Sequence of chain 1.A:
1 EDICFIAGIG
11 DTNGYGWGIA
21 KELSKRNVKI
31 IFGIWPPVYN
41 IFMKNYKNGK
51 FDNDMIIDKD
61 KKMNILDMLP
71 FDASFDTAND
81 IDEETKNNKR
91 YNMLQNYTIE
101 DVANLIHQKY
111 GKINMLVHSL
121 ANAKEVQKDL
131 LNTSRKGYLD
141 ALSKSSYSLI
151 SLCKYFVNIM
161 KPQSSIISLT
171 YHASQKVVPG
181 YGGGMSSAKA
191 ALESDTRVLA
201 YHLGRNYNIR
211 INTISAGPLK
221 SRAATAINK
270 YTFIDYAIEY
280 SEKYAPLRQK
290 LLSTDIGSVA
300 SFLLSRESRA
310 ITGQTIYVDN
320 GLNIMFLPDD

Binding-site contacts:
Ligand atom O2 contacts residue LYS189 of chain 1.A at 4.1 Å.
Ligand atom CL14 contacts residue ALA121 of chain 1.A at 3.7 Å.
Ligand atom C10 contacts residue NAD1 of chain 1.C at 3.6 Å.
Ligand atom C2 contacts residue ALA121 of chain 1.A at 3.9 Å (hydrophobic).
Ligand atom C3 contacts residue ALA121 of chain 1.A at 3.2 Å (hydrophobic).
Ligand atom CL14 contacts residue NAD1 of chain 1.C at 3.4 Å.
Ligand atom C8 contacts residue NAD1 of chain 1.C at 3.5 Å.
Ligand atom C1 contacts residue ALA223 of chain 1.A at 3.9 Å (hydrophobic).
Ligand atom CL13 contacts residue NAD1 of chain 1.C at 3.9 Å.
Ligand atom C9 contacts residue NAD1 of chain 1.C at 3.7 Å.
Ligand atom C4 contacts residue ALA123 of chain 1.A at 3.9 Å (hydrophobic).
Ligand atom O1 contacts residue ALA223 of chain 1.A at 4.2 Å.
Ligand atom C10 contacts residue ALA224 of chain 1.A at 3.6 Å (hydrophobic).
Ligand atom C3 contacts residue ASN122 of chain 1.A at 3.7 Å.
Ligand atom C11 contacts residue ILE227 of chain 1.A at 3.8 Å (hydrophobic).
Ligand atom C11 contacts residue PHE272 of chain 1.A at 4.0 Å (hydrophobic).
Ligand atom CL13 contacts residue PHE272 of chain 1.A at 3.6 Å.
Ligand atom N1 contacts residue ALA123 of chain 1.A at 2.7 Å (h-bond).
Ligand atom O2 contacts residue NAD1 of chain 1.C at 2.6 Å (h-bond).
Ligand atom CL13 contacts residue TYR171 of chain 1.A at 3.3 Å.
Ligand atom C1 contacts residue NAD1 of chain 1.C at 3.9 Å.
Ligand atom N1 contacts residue ASN122 of chain 1.A at 3.2 Å.
Ligand atom C7 contacts residue NAD1 of chain 1.C at 3.6 Å.
Ligand atom C7 contacts residue TYR181 of chain 1.A at 3.4 Å (hydrophobic).
Ligand atom O2 contacts residue TYR181 of chain 1.A at 2.8 Å (h-bond).
Ligand atom C11 contacts residue ALA224 of chain 1.A at 3.8 Å (hydrophobic).
Ligand atom C6 contacts residue ILE227 of chain 1.A at 3.6 Å (hydrophobic).
Ligand atom C12 contacts residue PHE272 of chain 1.A at 3.9 Å (hydrophobic).
Ligand atom C2 contacts residue ALA223 of chain 1.A at 3.3 Å (hydrophobic).
Ligand atom O1 contacts residue NAD1 of chain 1.C at 3.3 Å (h-bond).
Ligand atom C11 contacts residue NAD1 of chain 1.C at 3.5 Å.
Ligand atom C5 contacts residue ILE227 of chain 1.A at 4.0 Å (hydrophobic).
Ligand atom O2 contacts residue TYR171 of chain 1.A at 4.0 Å.
Ligand atom CL14 contacts residue ALA223 of chain 1.A at 3.3 Å.
Ligand atom C3 contacts residue ALA223 of chain 1.A at 3.9 Å (hydrophobic).
Ligand atom C7 contacts residue TYR171 of chain 1.A at 3.6 Å (hydrophobic).
Ligand atom C4 contacts residue ASN122 of chain 1.A at 3.9 Å.
Ligand atom C8 contacts residue TYR181 of chain 1.A at 3.5 Å (hydrophobic).
Ligand atom C12 contacts residue NAD1 of chain 1.C at 3.7 Å.
Ligand atom C10 contacts residue ILE227 of chain 1.A at 3.6 Å (hydrophobic).

The protein below binds the small molecule below.
Small molecule (SMILES): Nc1ccc(Oc2ccc(Cl)cc2O)c(Cl)c1